A small-molecule ligand and the protein it binds are described below.
Small molecule (SMILES): CCCCNc1ccc(C(=O)OCCN(C)C)cc1

Sequence of chain 1.B:
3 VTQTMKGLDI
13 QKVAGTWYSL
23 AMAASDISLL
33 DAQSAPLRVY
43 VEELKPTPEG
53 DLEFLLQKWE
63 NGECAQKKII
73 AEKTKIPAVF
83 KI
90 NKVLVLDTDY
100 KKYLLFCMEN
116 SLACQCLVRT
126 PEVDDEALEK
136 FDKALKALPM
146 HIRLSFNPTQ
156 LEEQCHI

Binding-site contacts:
Ligand atom O2 contacts residue ARG124 of chain 1.B at 3.2 Å.
Ligand atom C13 contacts residue LYS14 of chain 1.B at 3.9 Å.
Ligand atom C11 contacts residue LYS14 of chain 1.B at 4.5 Å.
Ligand atom C7 contacts residue LYS100 of chain 1.B at 3.4 Å.
Ligand atom N1 contacts residue LYS100 of chain 1.B at 4.0 Å.
Ligand atom C8 contacts residue THR125 of chain 1.B at 3.9 Å.
Ligand atom C13 contacts residue TYR99 of chain 1.B at 4.0 Å (hydrophobic).
Ligand atom C9 contacts residue LYS100 of chain 1.B at 4.5 Å.
Ligand atom C5 contacts residue LYS100 of chain 1.B at 4.3 Å.
Ligand atom C4 contacts residue ARG124 of chain 1.B at 4.3 Å.
Ligand atom C6 contacts residue LYS100 of chain 1.B at 4.4 Å.
Ligand atom O1 contacts residue ARG124 of chain 1.B at 4.5 Å.
Ligand atom C15 contacts residue LYS100 of chain 1.B at 3.1 Å.
Ligand atom C8 contacts residue LYS100 of chain 1.B at 3.7 Å.
Ligand atom C6 contacts residue TYR99 of chain 1.B at 3.9 Å (hydrophobic).
Ligand atom O2 contacts residue LYS100 of chain 1.B at 4.0 Å.
Ligand atom C4 contacts residue LYS100 of chain 1.B at 3.6 Å.
Ligand atom O1 contacts residue LYS100 of chain 1.B at 3.3 Å (salt-bridge).
Ligand atom C1 contacts residue LYS100 of chain 1.B at 4.1 Å.
Ligand atom C5 contacts residue TYR99 of chain 1.B at 4.2 Å (hydrophobic).
Ligand atom C2 contacts residue LYS100 of chain 1.B at 3.6 Å.
Ligand atom C3 contacts residue LYS100 of chain 1.B at 3.6 Å.
Ligand atom C6 contacts residue ARG124 of chain 1.B at 3.7 Å.
Ligand atom C13 contacts residue ASP98 of chain 1.B at 4.3 Å.
Ligand atom C11 contacts residue TYR99 of chain 1.B at 4.1 Å (hydrophobic).
Ligand atom C7 contacts residue ARG124 of chain 1.B at 3.9 Å.
Ligand atom C1 contacts residue TYR99 of chain 1.B at 4.2 Å (hydrophobic).
Ligand atom C8 contacts residue ARG124 of chain 1.B at 4.3 Å.
Ligand atom C5 contacts residue ARG124 of chain 1.B at 3.5 Å.